Binding-site contacts:
Ligand atom C13 contacts residue LEU51 of chain 1.B at 4.0 Å (hydrophobic).
Ligand atom C17 contacts residue ASN99 of chain 1.B at 4.1 Å.
Ligand atom C15 contacts residue VAL46 of chain 1.B at 4.1 Å (hydrophobic).
Ligand atom C22 contacts residue TRP40 of chain 1.B at 4.1 Å (hydrophobic).
Ligand atom O contacts residue CYS95 of chain 1.B at 3.9 Å.
Ligand atom C1 contacts residue LEU53 of chain 1.B at 3.6 Å (hydrophobic).
Ligand atom C13 contacts residue PRO41 of chain 1.B at 3.8 Å (hydrophobic).
Ligand atom C29 contacts residue TRP40 of chain 1.B at 3.9 Å (hydrophobic).
Ligand atom C21 contacts residue TRP40 of chain 1.B at 4.0 Å (hydrophobic).
Ligand atom N2 contacts residue ILE105 of chain 1.B at 4.0 Å.
Ligand atom C20 contacts residue LEU51 of chain 1.B at 3.7 Å (hydrophobic).
Ligand atom C18 contacts residue PRO41 of chain 1.B at 3.9 Å (hydrophobic).
Ligand atom C2 contacts residue ASN99 of chain 1.B at 3.5 Å.
Ligand atom C9 contacts residue MET108 of chain 1.B at 3.8 Å (hydrophobic).
Ligand atom C18 contacts residue PHE42 of chain 1.B at 3.8 Å (hydrophobic).
Ligand atom C3 contacts residue ASN99 of chain 1.B at 3.8 Å.
Ligand atom C15 contacts residue PRO41 of chain 1.B at 3.6 Å (hydrophobic).
Ligand atom C1 contacts residue ASN99 of chain 1.B at 4.0 Å.
Ligand atom C17 contacts residue ILE105 of chain 1.B at 3.8 Å (hydrophobic).
Ligand atom C1 contacts residue TYR98 of chain 1.B at 4.0 Å (hydrophobic).
Ligand atom C12 contacts residue PRO41 of chain 1.B at 4.1 Å (hydrophobic).
Ligand atom C15 contacts residue LEU51 of chain 1.B at 4.1 Å (hydrophobic).
Ligand atom C10 contacts residue ILE105 of chain 1.B at 3.9 Å (hydrophobic).
Ligand atom O contacts residue ASN99 of chain 1.B at 3.0 Å (h-bond).
Ligand atom C8 contacts residue ASP104 of chain 1.B at 4.0 Å.
Ligand atom C12 contacts residue LEU51 of chain 1.B at 4.1 Å (hydrophobic).
Ligand atom C20 contacts residue TRP40 of chain 1.B at 3.8 Å (hydrophobic).
Ligand atom C18 contacts residue ILE105 of chain 1.B at 4.0 Å (hydrophobic).
Ligand atom C30 contacts residue PRO41 of chain 1.B at 4.0 Å (hydrophobic).
Ligand atom C9 contacts residue TRP40 of chain 1.B at 3.7 Å (hydrophobic).
Ligand atom C14 contacts residue LEU51 of chain 1.B at 4.0 Å (hydrophobic).
Ligand atom C10 contacts residue TRP40 of chain 1.B at 3.9 Å (hydrophobic).
Ligand atom C27 contacts residue TRP40 of chain 1.B at 4.0 Å (hydrophobic).
Ligand atom C1 contacts residue TYR56 of chain 1.B at 4.0 Å (hydrophobic).
Ligand atom C28 contacts residue TRP40 of chain 1.B at 3.8 Å (hydrophobic).
Ligand atom C30 contacts residue TRP40 of chain 1.B at 3.7 Å (hydrophobic).
Ligand atom C19 contacts residue TRP40 of chain 1.B at 3.6 Å (hydrophobic).
Ligand atom O contacts residue ILE105 of chain 1.B at 3.9 Å.
Ligand atom C14 contacts residue PRO41 of chain 1.B at 3.4 Å (hydrophobic).
Ligand atom C4 contacts residue ILE105 of chain 1.B at 4.0 Å (hydrophobic).

Sequence of chain 1.B:
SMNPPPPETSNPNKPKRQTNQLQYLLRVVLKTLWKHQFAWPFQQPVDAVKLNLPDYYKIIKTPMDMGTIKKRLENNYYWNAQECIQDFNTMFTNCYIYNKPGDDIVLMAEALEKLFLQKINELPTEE

The protein below binds the small molecule below.
Small molecule (SMILES): CC(=O)N1c2ccc(-c3ccc(CN4CCCCC4)cc3)cc2[C@H](Nc2ccccc2)C[C@@H]1C